Sequence of chain 1.C:
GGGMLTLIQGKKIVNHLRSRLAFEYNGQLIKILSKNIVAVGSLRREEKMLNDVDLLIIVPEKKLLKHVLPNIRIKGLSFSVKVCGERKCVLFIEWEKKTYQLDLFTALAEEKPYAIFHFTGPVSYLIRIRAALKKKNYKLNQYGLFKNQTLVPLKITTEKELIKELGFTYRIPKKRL

The protein below binds the small molecule below.
Small molecule (SMILES): Cc1cn([C@H]2C[C@H](O[P](=O)(O)OC[C@H]3O[C@@H](n4ccc(N)nc4=O)C[C@@H]3O[P](=O)(O)OC[C@H]3O[C@@H](n4cnc5c(=O)nc(N)[nH]c54)C[C@@H]3O[P](=O)(O)OC[C@H]3O[C@@H](n4cnc5c(=O)nc(N)[nH]c54)C[C@@H]3O)[C@@H](CO[P](=O)(O)O[C@H]3C[C@H](n4cnc5c(N)ncnc54)O[C@@H]3CO[P](=O)(O)O[C@H]3C[C@H](n4cnc5c(=O)nc(N)[nH]c54)O[C@@H]3CO[P](=O)(O)O[C@H]3C[C@H](n4ccc(N)nc4=O)O[C@@H]3CO[P](=O)(O)O[C@H]3C[C@H](n4cnc5c(=O)nc(N)[nH]c54)O[C@@H]3CO)O2)c(=O)[nH]c1=O

Binding-site contacts:
Ligand atom N1 contacts residue DC6 of chain 1.H at 2.9 Å (h-bond).
Ligand atom N2 contacts residue DC2 of chain 1.H at 2.7 Å (h-bond).
Ligand atom N3 contacts residue DA4 of chain 1.H at 2.9 Å (h-bond).
Ligand atom N1 contacts residue DC2 of chain 1.H at 2.9 Å (h-bond).
Ligand atom N2 contacts residue DG8 of chain 1.H at 2.9 Å (h-bond).
Ligand atom OP1 contacts residue ASP104 of chain 1.C at 2.5 Å (salt-bridge).
Ligand atom N2 contacts residue DC6 of chain 1.H at 2.8 Å (h-bond).
Ligand atom OP1 contacts residue LYS140 of chain 1.D at 2.7 Å (salt-bridge).
Ligand atom OP1 contacts residue ASN142 of chain 1.D at 3.0 Å (h-bond).
Ligand atom O6 contacts residue DC6 of chain 1.H at 2.9 Å (h-bond).
Ligand atom O6 contacts residue DG8 of chain 1.H at 3.3 Å (h-bond).
Ligand atom N3 contacts residue DG7 of chain 1.H at 3.0 Å (h-bond).
Ligand atom O2 contacts residue DG7 of chain 1.H at 2.9 Å (h-bond).
Ligand atom O3' contacts residue GLY42 of chain 1.C at 3.2 Å.
Ligand atom OP1 contacts residue GLU87 of chain 1.D at 3.2 Å (salt-bridge).
Ligand atom O4 contacts residue DA4 of chain 1.H at 2.9 Å (h-bond).
Ligand atom O6 contacts residue DG1 of chain 1.H at 2.9 Å (h-bond).
Ligand atom OP1 contacts residue LYS89 of chain 1.C at 3.0 Å (salt-bridge).
Ligand atom N1 contacts residue DG8 of chain 1.H at 2.8 Å (h-bond).
Ligand atom C1' contacts residue HIS119 of chain 1.C at 3.3 Å.
Ligand atom N1 contacts residue DT5 of chain 1.H at 2.8 Å (h-bond).
Ligand atom N6 contacts residue DA4 of chain 1.H at 3.1 Å (h-bond).
Ligand atom N1 contacts residue DG3 of chain 1.H at 3.3 Å (h-bond).
Ligand atom O6 contacts residue DC2 of chain 1.H at 3.0 Å (h-bond).
Ligand atom O3' contacts residue ARG46 of chain 1.C at 3.0 Å (salt-bridge).
Ligand atom N4 contacts residue DG3 of chain 1.H at 3.0 Å (h-bond).
Ligand atom O2 contacts residue DA4 of chain 1.H at 3.2 Å.
Ligand atom O2 contacts residue DG3 of chain 1.H at 2.7 Å (h-bond).
Ligand atom N7 contacts residue DG1 of chain 1.H at 2.9 Å (h-bond).
Ligand atom OP1 contacts residue ASP53 of chain 1.C at 3.1 Å (salt-bridge).
Ligand atom OP1 contacts residue TYR144 of chain 1.D at 2.5 Å (h-bond).
Ligand atom O3' contacts residue TYR144 of chain 1.D at 3.2 Å.
Ligand atom OP1 contacts residue LYS89 of chain 1.D at 3.1 Å (salt-bridge).
Ligand atom N4 contacts residue DG7 of chain 1.H at 2.9 Å (h-bond).
Ligand atom OP1 contacts residue ASP55 of chain 1.C at 2.8 Å (salt-bridge).
Ligand atom O4' contacts residue ARG131 of chain 1.D at 3.1 Å (salt-bridge).
Ligand atom N6 contacts residue DT5 of chain 1.H at 3.0 Å (h-bond).
Ligand atom OP1 contacts residue ARG88 of chain 1.D at 3.0 Å (salt-bridge).
Ligand atom OP1 contacts residue GLY86 of chain 1.D at 3.3 Å.
Ligand atom N3 contacts residue DG3 of chain 1.H at 2.9 Å (h-bond).

Sequence of chain 1.D:
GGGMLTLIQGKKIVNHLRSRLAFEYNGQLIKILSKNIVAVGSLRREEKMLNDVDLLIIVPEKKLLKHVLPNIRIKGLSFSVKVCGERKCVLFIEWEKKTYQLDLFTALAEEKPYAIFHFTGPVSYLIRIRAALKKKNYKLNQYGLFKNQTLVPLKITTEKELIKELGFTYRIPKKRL